Sequence of chain 1.A:
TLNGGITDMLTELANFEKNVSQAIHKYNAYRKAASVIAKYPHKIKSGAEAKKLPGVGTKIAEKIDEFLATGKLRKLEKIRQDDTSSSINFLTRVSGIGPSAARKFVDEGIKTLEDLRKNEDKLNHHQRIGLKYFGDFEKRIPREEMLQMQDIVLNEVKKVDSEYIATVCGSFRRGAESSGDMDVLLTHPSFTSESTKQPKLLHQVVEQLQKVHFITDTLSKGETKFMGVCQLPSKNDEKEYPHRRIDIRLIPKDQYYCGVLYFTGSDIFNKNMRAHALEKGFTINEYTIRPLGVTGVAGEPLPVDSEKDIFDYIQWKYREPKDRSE

Binding-site contacts:
Ligand atom OP1 contacts residue NA1 of chain 1.F at 2.7 Å (h-bond).
Ligand atom OP3 contacts residue LYS35 of chain 1.A at 2.4 Å (salt-bridge).
Ligand atom OP1 contacts residue PRO63 of chain 1.A at 3.7 Å.
Ligand atom O3' contacts residue LYS68 of chain 1.A at 3.9 Å.
Ligand atom P contacts residue LYS68 of chain 1.A at 3.5 Å.
Ligand atom C3' contacts residue GLY66 of chain 1.A at 3.7 Å.
Ligand atom OP1 contacts residue VAL65 of chain 1.A at 3.9 Å.
Ligand atom OP2 contacts residue NA1 of chain 1.F at 3.7 Å.
Ligand atom O3' contacts residue GLY64 of chain 1.A at 3.4 Å.
Ligand atom OP1 contacts residue LYS68 of chain 1.A at 3.5 Å (salt-bridge).
Ligand atom P contacts residue LYS35 of chain 1.A at 3.6 Å.
Ligand atom OP2 contacts residue VAL65 of chain 1.A at 3.9 Å.
Ligand atom O3' contacts residue GLY66 of chain 1.A at 3.9 Å.
Ligand atom P contacts residue GLY66 of chain 1.A at 3.6 Å.
Ligand atom O3' contacts residue VAL65 of chain 1.A at 3.8 Å.
Ligand atom C5' contacts residue GLY66 of chain 1.A at 3.4 Å.
Ligand atom C5' contacts residue GLY64 of chain 1.A at 3.3 Å.
Ligand atom P contacts residue NA1 of chain 1.F at 3.6 Å.
Ligand atom C5' contacts residue TYR39 of chain 1.A at 3.4 Å (hydrophobic).
Ligand atom O5' contacts residue GLY66 of chain 1.A at 3.5 Å (h-bond).
Ligand atom OP1 contacts residue LYS68 of chain 1.A at 3.1 Å (salt-bridge).
Ligand atom N7 contacts residue LYS35 of chain 1.A at 3.9 Å.
Ligand atom O3' contacts residue ILE69 of chain 1.A at 3.6 Å.
Ligand atom P contacts residue LYS68 of chain 1.A at 3.7 Å.
Ligand atom OP2 contacts residue LYS68 of chain 1.A at 3.0 Å (salt-bridge).
Ligand atom N3 contacts residue ALA38 of chain 1.A at 3.6 Å.
Ligand atom OP2 contacts residue THR67 of chain 1.A at 3.5 Å (h-bond).
Ligand atom C4' contacts residue GLY64 of chain 1.A at 3.3 Å.
Ligand atom OP1 contacts residue GLY64 of chain 1.A at 2.9 Å (h-bond).
Ligand atom C3' contacts residue LYS68 of chain 1.A at 3.8 Å.
Ligand atom P contacts residue GLY64 of chain 1.A at 3.9 Å.
Ligand atom OP2 contacts residue LYS68 of chain 1.A at 3.1 Å (salt-bridge).
Ligand atom OP1 contacts residue THR67 of chain 1.A at 3.7 Å.
Ligand atom P contacts residue ILE69 of chain 1.A at 3.9 Å.
Ligand atom OP1 contacts residue ILE69 of chain 1.A at 3.0 Å (h-bond).
Ligand atom OP2 contacts residue GLY66 of chain 1.A at 3.8 Å.
Ligand atom OP1 contacts residue GLY66 of chain 1.A at 2.8 Å (h-bond).
Ligand atom O4' contacts residue ALA38 of chain 1.A at 3.9 Å.
Ligand atom OP1 contacts residue LEU62 of chain 1.A at 3.7 Å.
Ligand atom OP1 contacts residue LYS35 of chain 1.A at 3.7 Å.

A protein and the small-molecule ligand that binds it are described below.
Small molecule (SMILES): Cc1cn([C@H]2C[C@H](O[P](=O)(O)OC[C@H]3O[C@@H](n4ccc(N)nc4=O)C[C@@H]3O[P](=O)(O)OC[C@H]3O[C@@H](n4cnc5c(=O)nc(N)[nH]c54)C[C@@H]3O[P](=O)(O)OC[C@H]3O[C@@H](n4cnc5c(=O)nc(N)[nH]c54)C[C@@H]3O)[C@@H](CO[P](=O)(O)O[C@H]3C[C@H](n4cnc5c(=O)nc(N)[nH]c54)O[C@@H]3COP(=O)(O)O)O2)c(=O)[nH]c1=O